Sequence of chain 1.A:
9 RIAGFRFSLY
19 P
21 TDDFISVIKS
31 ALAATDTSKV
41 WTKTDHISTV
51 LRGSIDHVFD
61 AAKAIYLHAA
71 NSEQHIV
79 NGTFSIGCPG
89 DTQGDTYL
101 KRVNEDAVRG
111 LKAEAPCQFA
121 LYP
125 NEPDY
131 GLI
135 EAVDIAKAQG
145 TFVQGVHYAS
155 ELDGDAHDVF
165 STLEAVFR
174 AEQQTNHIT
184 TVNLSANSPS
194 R

The small molecule below binds the protein below.
Small molecule (SMILES): Cc1ncc(C[n+]2csc(CCO)c2C)c(N)n1

Binding-site contacts:
Ligand atom C2A contacts residue PHE15 of chain 1.A at 4.1 Å (hydrophobic).
Ligand atom C4A contacts residue LEU17 of chain 1.A at 3.8 Å (hydrophobic).
Ligand atom C7A contacts residue HIS46 of chain 1.A at 3.5 Å.
Ligand atom CM2 contacts residue PHE15 of chain 1.A at 3.1 Å (hydrophobic).
Ligand atom N4A contacts residue LEU17 of chain 1.A at 2.9 Å (h-bond).
Ligand atom CM2 contacts residue LEU17 of chain 1.A at 3.7 Å (hydrophobic).
Ligand atom C2 contacts residue HIS46 of chain 1.A at 3.8 Å.
Ligand atom N3A contacts residue ILE28 of chain 1.A at 4.0 Å.
Ligand atom C4A contacts residue ILE47 of chain 1.A at 3.9 Å (hydrophobic).
Ligand atom C2A contacts residue THR49 of chain 1.A at 3.5 Å.
Ligand atom C2A contacts residue LEU17 of chain 1.A at 3.8 Å (hydrophobic).
Ligand atom CM2 contacts residue SER16 of chain 1.A at 4.0 Å.
Ligand atom C7A contacts residue ASP45 of chain 1.A at 3.4 Å.
Ligand atom C6A contacts residue ASP45 of chain 1.A at 3.4 Å.
Ligand atom C4 contacts residue ASP45 of chain 1.A at 3.9 Å.
Ligand atom S1 contacts residue ILE28 of chain 1.A at 4.0 Å.
Ligand atom C2A contacts residue SER16 of chain 1.A at 4.0 Å.
Ligand atom CM2 contacts residue THR49 of chain 1.A at 3.5 Å.
Ligand atom N3A contacts residue LEU17 of chain 1.A at 2.9 Å (h-bond).
Ligand atom C6A contacts residue ILE47 of chain 1.A at 4.0 Å (hydrophobic).
Ligand atom C2A contacts residue ILE28 of chain 1.A at 4.1 Å (hydrophobic).
Ligand atom N1A contacts residue THR49 of chain 1.A at 2.8 Å (h-bond).
Ligand atom C6A contacts residue THR44 of chain 1.A at 4.0 Å.
Ligand atom CM4 contacts residue ASP45 of chain 1.A at 3.2 Å.
Ligand atom C7A contacts residue SER48 of chain 1.A at 4.1 Å.
Ligand atom C5A contacts residue SER48 of chain 1.A at 4.0 Å.
Ligand atom O1 contacts residue LYS29 of chain 1.A at 3.8 Å.
Ligand atom C6A contacts residue SER48 of chain 1.A at 3.6 Å.
Ligand atom N4A contacts residue ILE28 of chain 1.A at 3.6 Å.
Ligand atom CM4 contacts residue THR44 of chain 1.A at 3.6 Å.
Ligand atom N3A contacts residue SER16 of chain 1.A at 3.6 Å.
Ligand atom C7A contacts residue ILE47 of chain 1.A at 3.5 Å (hydrophobic).
Ligand atom C7 contacts residue ILE25 of chain 1.A at 3.8 Å (hydrophobic).
Ligand atom O1 contacts residue ILE25 of chain 1.A at 3.9 Å.
Ligand atom C6A contacts residue THR49 of chain 1.A at 3.8 Å.
Ligand atom N1A contacts residue SER48 of chain 1.A at 3.4 Å.
Ligand atom N3 contacts residue ASP45 of chain 1.A at 4.0 Å.
Ligand atom N3 contacts residue HIS46 of chain 1.A at 3.7 Å.
Ligand atom C5A contacts residue ILE47 of chain 1.A at 3.5 Å (hydrophobic).
Ligand atom C5A contacts residue ASP45 of chain 1.A at 3.9 Å.